Sequence of chain 1.A:
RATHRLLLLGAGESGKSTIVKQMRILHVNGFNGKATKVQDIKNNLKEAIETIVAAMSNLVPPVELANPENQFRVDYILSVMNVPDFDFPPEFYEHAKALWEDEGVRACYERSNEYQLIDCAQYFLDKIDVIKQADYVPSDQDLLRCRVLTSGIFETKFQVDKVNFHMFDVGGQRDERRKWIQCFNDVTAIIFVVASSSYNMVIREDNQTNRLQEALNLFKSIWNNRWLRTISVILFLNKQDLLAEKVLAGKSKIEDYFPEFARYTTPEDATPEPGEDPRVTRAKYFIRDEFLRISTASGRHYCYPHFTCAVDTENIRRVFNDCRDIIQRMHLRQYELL

Binding-site contacts:
Ligand atom CD1 contacts residue ARG185 of chain 1.A at 3.3 Å.
Ligand atom CD contacts residue GLU213 of chain 1.A at 3.6 Å.
Ligand atom CE1 contacts residue LEU226 of chain 1.A at 3.6 Å (hydrophobic).
Ligand atom CD contacts residue GLU222 of chain 1.A at 3.6 Å.
Ligand atom CE1 contacts residue ASN225 of chain 1.A at 3.4 Å.
Ligand atom O contacts residue SER229 of chain 1.A at 2.8 Å (h-bond).
Ligand atom CZ contacts residue LEU14 of chain 1.A at 3.6 Å (hydrophobic).
Ligand atom O contacts residue ARG185 of chain 1.A at 3.2 Å (salt-bridge).
Ligand atom CG contacts residue TRP188 of chain 1.A at 3.5 Å (hydrophobic).
Ligand atom O contacts residue TRP188 of chain 1.A at 2.9 Å (h-bond).
Ligand atom CB contacts residue TRP188 of chain 1.A at 3.7 Å (hydrophobic).
Ligand atom CD1 contacts residue TRP188 of chain 1.A at 3.3 Å (hydrophobic).
Ligand atom CE1 contacts residue LEU14 of chain 1.A at 3.7 Å (hydrophobic).
Ligand atom N contacts residue ASP183 of chain 1.A at 3.0 Å (salt-bridge).
Ligand atom CZ contacts residue LEU226 of chain 1.A at 3.5 Å (hydrophobic).
Ligand atom CD1 contacts residue TRP188 of chain 1.A at 3.7 Å (hydrophobic).
Ligand atom CA contacts residue ASP183 of chain 1.A at 3.7 Å.
Ligand atom NH1 contacts residue ILE211 of chain 1.A at 3.5 Å.
Ligand atom C contacts residue SER229 of chain 1.A at 3.5 Å.
Ligand atom CG1 contacts residue ASP183 of chain 1.A at 3.5 Å.
Ligand atom N contacts residue ARG185 of chain 1.A at 3.6 Å (salt-bridge).
Ligand atom O contacts residue TRP188 of chain 1.A at 3.7 Å.
Ligand atom O contacts residue ARG185 of chain 1.A at 2.6 Å (salt-bridge).
Ligand atom CG1 contacts residue TRP188 of chain 1.A at 3.7 Å (hydrophobic).
Ligand atom CA contacts residue ARG185 of chain 1.A at 3.6 Å.
Ligand atom O contacts residue ARG182 of chain 1.A at 3.3 Å.
Ligand atom CA contacts residue SER229 of chain 1.A at 3.7 Å.
Ligand atom CD2 contacts residue GLU184 of chain 1.A at 3.7 Å.
Ligand atom OD1 contacts residue ARG185 of chain 1.A at 3.3 Å (salt-bridge).
Ligand atom NE contacts residue GLU222 of chain 1.A at 2.8 Å (salt-bridge).
Ligand atom C contacts residue ARG185 of chain 1.A at 3.6 Å.
Ligand atom NE1 contacts residue ARG185 of chain 1.A at 3.5 Å (salt-bridge).
Ligand atom CD1 contacts residue ARG185 of chain 1.A at 3.4 Å.
Ligand atom CE2 contacts residue GLU222 of chain 1.A at 3.4 Å.
Ligand atom CZ contacts residue ASN225 of chain 1.A at 3.5 Å.
Ligand atom CZ contacts residue ILE211 of chain 1.A at 3.6 Å (hydrophobic).
Ligand atom NE1 contacts residue TRP188 of chain 1.A at 3.5 Å.
Ligand atom N contacts residue TRP188 of chain 1.A at 3.5 Å.
Ligand atom NH1 contacts residue GLU222 of chain 1.A at 3.1 Å (salt-bridge).
Ligand atom O contacts residue ASP183 of chain 1.A at 3.1 Å (salt-bridge).

This protein binds this small molecule.
Small molecule (SMILES): CC[C@H](C)[C@@H]1NC(=O)[C@H](CC(C)C)NC(=O)[C@@H](Cc2ccc(O)cc2)NC(=O)CSC[C@@H](C(=O)NCC(N)=O)NC(=O)[C@@H]2CCCN2C(=O)[C@H](CC(C)C)NC(=O)[C@H](CC(N)=O)NC(=O)[C@H](Cc2ccccc2)NC(=O)[C@H](C)NC(=O)[C@H](CC2=CN=C3CC=CC=C23)NC(=O)[C@H](CCC(N)=O)NC(=O)[C@H](CCCN=C(N)N)NC(=O)[C@H](Cc2ccccc2)NC(=O)[C@H]([C@@H](C)O)NC1=O